Sequence of chain 1.A:
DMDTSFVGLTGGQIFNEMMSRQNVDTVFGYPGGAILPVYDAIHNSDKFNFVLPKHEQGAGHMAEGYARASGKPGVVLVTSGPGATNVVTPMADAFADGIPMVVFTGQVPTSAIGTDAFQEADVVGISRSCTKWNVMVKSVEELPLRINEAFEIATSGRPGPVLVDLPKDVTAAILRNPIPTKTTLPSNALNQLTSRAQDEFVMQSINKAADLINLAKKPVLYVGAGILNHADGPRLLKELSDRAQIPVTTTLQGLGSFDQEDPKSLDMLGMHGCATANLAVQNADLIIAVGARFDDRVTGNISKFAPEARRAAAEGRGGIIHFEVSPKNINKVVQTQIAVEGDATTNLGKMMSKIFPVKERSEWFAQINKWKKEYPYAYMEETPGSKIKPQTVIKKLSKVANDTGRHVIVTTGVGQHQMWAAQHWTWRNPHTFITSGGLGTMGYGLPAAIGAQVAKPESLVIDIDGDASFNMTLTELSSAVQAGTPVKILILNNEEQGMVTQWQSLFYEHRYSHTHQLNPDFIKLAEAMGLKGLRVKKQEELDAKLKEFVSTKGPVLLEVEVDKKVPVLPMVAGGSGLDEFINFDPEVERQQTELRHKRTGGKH

Binding-site contacts:
Ligand atom OAS contacts residue MET539 of chain 1.A at 3.3 Å.
Ligand atom N3 contacts residue ARG337 of chain 1.A at 3.3 Å (salt-bridge).
Ligand atom CAI contacts residue ALA157 of chain 1.B at 3.7 Å (hydrophobic).
Ligand atom N3 contacts residue TRP543 of chain 1.A at 3.6 Å.
Ligand atom OAT contacts residue ARG337 of chain 1.A at 2.7 Å (salt-bridge).
Ligand atom CAC contacts residue ARG337 of chain 1.A at 3.6 Å.
Ligand atom N1 contacts residue TRP543 of chain 1.A at 3.6 Å.
Ligand atom CAH contacts residue ARG337 of chain 1.A at 3.6 Å.
Ligand atom C6 contacts residue TRP543 of chain 1.A at 3.6 Å (hydrophobic).
Ligand atom NAQ contacts residue ARG337 of chain 1.A at 3.6 Å.
Ligand atom OAD contacts residue LYS208 of chain 1.B at 2.5 Å (salt-bridge).
Ligand atom SBB contacts residue LYS208 of chain 1.B at 3.6 Å.
Ligand atom CAW contacts residue PRO149 of chain 1.B at 3.5 Å (hydrophobic).
Ligand atom CAB contacts residue VAL540 of chain 1.A at 3.7 Å (hydrophobic).
Ligand atom NAP contacts residue GLY73 of chain 1.B at 3.5 Å.
Ligand atom C4 contacts residue PHE158 of chain 1.B at 3.6 Å (hydrophobic).
Ligand atom OAE contacts residue VAL148 of chain 1.B at 3.6 Å.
Ligand atom CAA contacts residue GLN159 of chain 1.B at 3.4 Å.
Ligand atom CAC contacts residue MET311 of chain 1.A at 3.6 Å (hydrophobic).
Ligand atom OAG contacts residue ARG337 of chain 1.A at 2.6 Å (salt-bridge).
Ligand atom NAQ contacts residue TRP543 of chain 1.A at 3.3 Å.
Ligand atom CAW contacts residue ARG337 of chain 1.A at 3.6 Å.
Ligand atom CAU contacts residue LYS208 of chain 1.B at 3.5 Å.
Ligand atom N1 contacts residue GLY73 of chain 1.B at 3.5 Å.
Ligand atom OAE contacts residue ALA74 of chain 1.B at 3.3 Å.
Ligand atom OAT contacts residue PHE158 of chain 1.B at 3.2 Å.
Ligand atom CAM contacts residue LYS208 of chain 1.B at 3.7 Å.
Ligand atom C4 contacts residue ARG337 of chain 1.A at 3.4 Å.
Ligand atom SBB contacts residue ARG337 of chain 1.A at 3.7 Å.
Ligand atom CAJ contacts residue ARG337 of chain 1.A at 3.5 Å.
Ligand atom CAU contacts residue TRP543 of chain 1.A at 3.4 Å (hydrophobic).
Ligand atom OAF contacts residue LYS208 of chain 1.B at 2.9 Å (salt-bridge).
Ligand atom OAD contacts residue GLY73 of chain 1.B at 3.7 Å.
Ligand atom C2 contacts residue TRP543 of chain 1.A at 3.7 Å (hydrophobic).
Ligand atom CAI contacts residue ASP336 of chain 1.A at 3.6 Å.
Ligand atom CAA contacts residue ALA74 of chain 1.B at 3.8 Å (hydrophobic).
Ligand atom CAK contacts residue VAL148 of chain 1.B at 3.5 Å (hydrophobic).
Ligand atom CAK contacts residue PHE158 of chain 1.B at 3.4 Å (hydrophobic).
Ligand atom NAP contacts residue TRP543 of chain 1.A at 3.6 Å.
Ligand atom CAC contacts residue FAD1 of chain 1.AA at 3.6 Å.

This protein binds this small molecule.
Small molecule (SMILES): COC(=O)c1ccccc1CS(=O)(=O)NC(=O)Nc1nc(OC)cc(OC)n1

Sequence of chain 1.B:
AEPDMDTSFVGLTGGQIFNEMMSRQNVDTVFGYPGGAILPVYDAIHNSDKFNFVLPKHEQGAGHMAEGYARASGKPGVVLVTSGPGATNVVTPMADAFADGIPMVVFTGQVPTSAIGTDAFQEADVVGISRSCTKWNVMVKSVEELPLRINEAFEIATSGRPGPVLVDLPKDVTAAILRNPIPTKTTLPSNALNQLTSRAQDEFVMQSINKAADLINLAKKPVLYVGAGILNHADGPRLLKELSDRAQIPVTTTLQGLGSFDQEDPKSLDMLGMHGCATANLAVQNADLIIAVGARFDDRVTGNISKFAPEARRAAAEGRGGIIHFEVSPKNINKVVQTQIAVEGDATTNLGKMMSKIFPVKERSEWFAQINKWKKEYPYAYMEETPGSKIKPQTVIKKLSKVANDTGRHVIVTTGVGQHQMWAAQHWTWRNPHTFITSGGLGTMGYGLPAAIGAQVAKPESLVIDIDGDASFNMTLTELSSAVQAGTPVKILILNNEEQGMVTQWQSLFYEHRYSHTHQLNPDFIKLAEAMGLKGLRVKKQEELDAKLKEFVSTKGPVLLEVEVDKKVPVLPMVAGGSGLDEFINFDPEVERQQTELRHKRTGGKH